A protein and the small-molecule ligand that binds it are described below.
Small molecule (SMILES): CC(=O)N[C@@H]1[C@@H](O)[C@H](O)[C@@H](CO)O[C@H]1O

Sequence of chain 32.A:
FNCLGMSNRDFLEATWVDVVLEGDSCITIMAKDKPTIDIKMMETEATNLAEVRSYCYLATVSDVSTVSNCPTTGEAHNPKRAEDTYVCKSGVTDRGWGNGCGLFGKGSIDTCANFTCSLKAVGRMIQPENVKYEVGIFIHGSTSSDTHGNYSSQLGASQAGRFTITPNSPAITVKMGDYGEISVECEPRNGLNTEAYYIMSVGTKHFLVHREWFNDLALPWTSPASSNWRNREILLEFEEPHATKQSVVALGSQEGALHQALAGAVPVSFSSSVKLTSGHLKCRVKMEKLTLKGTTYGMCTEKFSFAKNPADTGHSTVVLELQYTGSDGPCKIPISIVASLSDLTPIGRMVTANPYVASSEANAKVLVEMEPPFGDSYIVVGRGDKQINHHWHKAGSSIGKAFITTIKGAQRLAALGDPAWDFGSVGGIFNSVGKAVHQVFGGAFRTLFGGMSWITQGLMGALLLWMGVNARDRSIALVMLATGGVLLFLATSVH

Binding-site contacts:
Ligand atom C1 contacts residue SER156 of chain 32.A at 4.3 Å.
Ligand atom C8 contacts residue ASN154 of chain 32.A at 4.2 Å.
Ligand atom C5 contacts residue ASN154 of chain 32.A at 3.7 Å.
Ligand atom O5 contacts residue ASN154 of chain 32.A at 2.4 Å (h-bond).
Ligand atom N2 contacts residue ASN154 of chain 32.A at 2.9 Å (h-bond).
Ligand atom C3 contacts residue ASN154 of chain 32.A at 3.8 Å.
Ligand atom O7 contacts residue ASN154 of chain 32.A at 3.8 Å.
Ligand atom C4 contacts residue ASN154 of chain 32.A at 4.2 Å.
Ligand atom C2 contacts residue ASN154 of chain 32.A at 2.5 Å.
Ligand atom C1 contacts residue ASN154 of chain 32.A at 1.4 Å.
Ligand atom C7 contacts residue ASN154 of chain 32.A at 3.5 Å.